This small molecule binds to this protein.
Small molecule (SMILES): Cn1cc(-c2ccc(C(=O)O)c(CCC(=O)c3c(F)cc(-c4cn[nH]c4)cc3F)c2)cn1

Sequence of chain 1.B:
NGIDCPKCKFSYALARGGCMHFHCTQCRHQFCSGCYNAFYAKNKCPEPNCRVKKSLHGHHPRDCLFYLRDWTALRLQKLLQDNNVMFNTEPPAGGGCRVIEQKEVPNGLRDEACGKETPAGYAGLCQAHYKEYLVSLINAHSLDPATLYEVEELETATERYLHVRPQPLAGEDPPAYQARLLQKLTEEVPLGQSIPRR

Binding-site contacts:
Ligand atom C1 contacts residue HIS40 of chain 1.B at 3.4 Å.
Ligand atom C23 contacts residue GOL1 of chain 1.W at 3.9 Å.
Ligand atom C6 contacts residue CYS38 of chain 1.B at 3.0 Å (hydrophobic).
Ligand atom O1 contacts residue ARG88 of chain 1.B at 2.9 Å (salt-bridge).
Ligand atom N3 contacts residue ARG88 of chain 1.B at 3.5 Å (salt-bridge).
Ligand atom O1 contacts residue PHE85 of chain 1.B at 3.5 Å.
Ligand atom C20 contacts residue ARG88 of chain 1.B at 3.7 Å.
Ligand atom C4 contacts residue CYS38 of chain 1.B at 2.6 Å (hydrophobic).
Ligand atom C2 contacts residue HIS40 of chain 1.B at 3.5 Å.
Ligand atom C18 contacts residue ARG88 of chain 1.B at 3.4 Å.
Ligand atom N4 contacts residue ASP89 of chain 1.B at 3.9 Å.
Ligand atom N2 contacts residue LEU75 of chain 1.B at 3.6 Å.
Ligand atom C7 contacts residue PHE58 of chain 1.B at 3.6 Å (hydrophobic).
Ligand atom C20 contacts residue GLY37 of chain 1.B at 3.2 Å.
Ligand atom C22 contacts residue ARG88 of chain 1.B at 3.5 Å.
Ligand atom N2 contacts residue HIS40 of chain 1.B at 3.4 Å.
Ligand atom C9 contacts residue HIS40 of chain 1.B at 3.2 Å.
Ligand atom O2 contacts residue CYS38 of chain 1.B at 3.7 Å.
Ligand atom C12 contacts residue MET39 of chain 1.B at 3.9 Å (hydrophobic).
Ligand atom C10 contacts residue HIS40 of chain 1.B at 4.0 Å.
Ligand atom C21 contacts residue ARG88 of chain 1.B at 3.4 Å.
Ligand atom C11 contacts residue MET39 of chain 1.B at 3.9 Å (hydrophobic).
Ligand atom C9 contacts residue LEU75 of chain 1.B at 3.9 Å (hydrophobic).
Ligand atom N4 contacts residue ARG88 of chain 1.B at 3.6 Å.
Ligand atom O2 contacts residue ARG88 of chain 1.B at 2.8 Å (salt-bridge).
Ligand atom C8 contacts residue HIS40 of chain 1.B at 3.5 Å.
Ligand atom C23 contacts residue ARG88 of chain 1.B at 3.7 Å.
Ligand atom C3 contacts residue CYS38 of chain 1.B at 3.7 Å (hydrophobic).
Ligand atom C11 contacts residue ARG88 of chain 1.B at 3.6 Å.
Ligand atom C6 contacts residue HIS40 of chain 1.B at 3.4 Å.
Ligand atom F1 contacts residue CYS38 of chain 1.B at 3.4 Å.
Ligand atom C5 contacts residue PHE58 of chain 1.B at 3.8 Å (hydrophobic).
Ligand atom F1 contacts residue GLY37 of chain 1.B at 3.0 Å.
Ligand atom O2 contacts residue MET39 of chain 1.B at 2.9 Å (h-bond).
Ligand atom C13 contacts residue CYS38 of chain 1.B at 2.8 Å (hydrophobic).
Ligand atom C12 contacts residue CYS38 of chain 1.B at 1.8 Å (hydrophobic).
Ligand atom N1 contacts residue HIS40 of chain 1.B at 3.6 Å.
Ligand atom C19 contacts residue GLY37 of chain 1.B at 3.5 Å.
Ligand atom C17 contacts residue ARG88 of chain 1.B at 3.7 Å.
Ligand atom N3 contacts residue ASP89 of chain 1.B at 3.1 Å (salt-bridge).